Binding-site contacts:
Ligand atom O contacts residue HIS69 of chain 1.F at 3.5 Å.
Ligand atom CD2 contacts residue ARG72 of chain 1.F at 3.6 Å.
Ligand atom O3P contacts residue ALA59 of chain 1.F at 3.8 Å.
Ligand atom CG contacts residue THR86 of chain 1.F at 3.5 Å.
Ligand atom ND2 contacts residue THR86 of chain 1.F at 3.6 Å (h-bond).
Ligand atom CE2 contacts residue SER70 of chain 1.F at 3.5 Å.
Ligand atom O1P contacts residue SER45 of chain 1.F at 2.5 Å (h-bond).
Ligand atom O3P contacts residue SER45 of chain 1.F at 3.9 Å.
Ligand atom OH contacts residue ARG42 of chain 1.F at 3.1 Å (salt-bridge).
Ligand atom CZ contacts residue ARG42 of chain 1.F at 3.9 Å.
Ligand atom O2P contacts residue SER44 of chain 1.F at 3.5 Å.
Ligand atom CA contacts residue SER70 of chain 1.F at 3.2 Å.
Ligand atom CB contacts residue ASN85 of chain 1.F at 3.8 Å.
Ligand atom CD2 contacts residue SER70 of chain 1.F at 3.7 Å.
Ligand atom O2P contacts residue ARG42 of chain 1.F at 2.9 Å (salt-bridge).
Ligand atom O2P contacts residue SER45 of chain 1.F at 2.9 Å (h-bond).
Ligand atom CE2 contacts residue ARG72 of chain 1.F at 3.8 Å.
Ligand atom O3P contacts residue SER44 of chain 1.F at 2.5 Å (h-bond).
Ligand atom CD2 contacts residue THR86 of chain 1.F at 3.7 Å.
Ligand atom CB contacts residue THR86 of chain 1.F at 3.7 Å.
Ligand atom CB contacts residue ILE68 of chain 1.F at 3.8 Å (hydrophobic).
Ligand atom CG contacts residue THR86 of chain 1.F at 3.8 Å.
Ligand atom O contacts residue LEU115 of chain 1.F at 3.4 Å.
Ligand atom OD1 contacts residue ASN85 of chain 1.F at 3.8 Å.
Ligand atom O1P contacts residue ARG72 of chain 1.F at 2.9 Å (salt-bridge).
Ligand atom O contacts residue SER70 of chain 1.F at 2.9 Å (h-bond).
Ligand atom CZ contacts residue SER70 of chain 1.F at 3.7 Å.
Ligand atom C contacts residue ASN85 of chain 1.F at 3.8 Å.
Ligand atom CG2 contacts residue ASN85 of chain 1.F at 3.5 Å.
Ligand atom P contacts residue SER45 of chain 1.F at 3.6 Å.
Ligand atom CG2 contacts residue SER70 of chain 1.F at 3.5 Å.
Ligand atom O3P contacts residue ARG72 of chain 1.F at 2.8 Å (salt-bridge).
Ligand atom N contacts residue SER70 of chain 1.F at 2.8 Å (h-bond).
Ligand atom OD1 contacts residue THR86 of chain 1.F at 2.8 Å (h-bond).
Ligand atom C contacts residue SER70 of chain 1.F at 3.5 Å.
Ligand atom NE2 contacts residue THR92 of chain 1.F at 3.2 Å (h-bond).
Ligand atom P contacts residue ARG72 of chain 1.F at 3.9 Å.
Ligand atom CB contacts residue SER70 of chain 1.F at 3.8 Å.
Ligand atom P contacts residue SER44 of chain 1.F at 3.5 Å.
Ligand atom O contacts residue ASN85 of chain 1.F at 3.5 Å (h-bond).

The small molecule below binds the protein below.
Small molecule (SMILES): CC(C)[C@H](NC(=O)[C@H](CC(N)=O)NC(=O)[C@@H](NC(=O)[C@H](Cc1ccc(OP(=O)(O)O)cc1)NC(=O)[C@H](CO)NC(=O)[C@@H]1CCCN1)C(C)C)C(=O)N[C@H](C=O)CCC(N)=O

Sequence of chain 1.F:
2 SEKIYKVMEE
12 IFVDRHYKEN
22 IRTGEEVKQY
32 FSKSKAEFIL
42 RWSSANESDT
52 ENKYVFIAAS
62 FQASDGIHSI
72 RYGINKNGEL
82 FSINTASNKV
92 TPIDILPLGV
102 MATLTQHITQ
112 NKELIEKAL